Sequence of chain 1.C:
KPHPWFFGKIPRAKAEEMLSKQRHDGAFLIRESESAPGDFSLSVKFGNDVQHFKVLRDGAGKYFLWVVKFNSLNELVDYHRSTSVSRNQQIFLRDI

Binding-site contacts:
Ligand atom C37 contacts residue ARG88 of chain 1.C at 3.9 Å.
Ligand atom C23 contacts residue ASP59 of chain 1.C at 3.3 Å.
Ligand atom C3 contacts residue S1S1 of chain 1.M at 3.2 Å.
Ligand atom C20 contacts residue LYS63 of chain 1.C at 4.0 Å.
Ligand atom C35 contacts residue ARG88 of chain 1.C at 3.8 Å.
Ligand atom O1 contacts residue ASP59 of chain 1.C at 3.3 Å (salt-bridge).
Ligand atom C22 contacts residue S1S1 of chain 1.M at 3.9 Å.
Ligand atom C8 contacts residue S1S1 of chain 1.M at 4.1 Å.
Ligand atom C24 contacts residue S1S1 of chain 1.M at 3.7 Å.
Ligand atom C24 contacts residue ALA61 of chain 1.C at 3.7 Å (hydrophobic).
Ligand atom C12 contacts residue S1S1 of chain 1.M at 3.6 Å.
Ligand atom C7 contacts residue S1S1 of chain 1.M at 4.2 Å.
Ligand atom C6 contacts residue S1S1 of chain 1.M at 4.2 Å.
Ligand atom N contacts residue ARG88 of chain 1.C at 3.7 Å.
Ligand atom C13 contacts residue S1S1 of chain 1.M at 3.6 Å.
Ligand atom O6 contacts residue ARG88 of chain 1.C at 2.9 Å (salt-bridge).
Ligand atom C4 contacts residue S1S1 of chain 1.M at 3.7 Å.
Ligand atom O contacts residue ALA61 of chain 1.C at 3.6 Å.
Ligand atom C5 contacts residue S1S1 of chain 1.M at 3.4 Å.
Ligand atom O contacts residue LYS63 of chain 1.C at 3.1 Å.
Ligand atom O2 contacts residue LYS63 of chain 1.C at 3.2 Å.
Ligand atom C39 contacts residue S1S1 of chain 1.M at 4.1 Å.
Ligand atom C25 contacts residue ARG88 of chain 1.C at 3.9 Å.
Ligand atom O7 contacts residue ARG88 of chain 1.C at 2.8 Å (salt-bridge).
Ligand atom C14 contacts residue S1S1 of chain 1.M at 4.1 Å.
Ligand atom C39 contacts residue ARG88 of chain 1.C at 4.1 Å.
Ligand atom O9 contacts residue S1S1 of chain 1.M at 3.7 Å.
Ligand atom C30 contacts residue ARG88 of chain 1.C at 3.8 Å.
Ligand atom O2 contacts residue ALA61 of chain 1.C at 3.7 Å.
Ligand atom O contacts residue ASP59 of chain 1.C at 2.5 Å (salt-bridge).
Ligand atom C40 contacts residue ARG88 of chain 1.C at 4.0 Å.
Ligand atom C28 contacts residue S1S1 of chain 1.M at 4.1 Å.
Ligand atom C2 contacts residue S1S1 of chain 1.M at 3.5 Å.
Ligand atom O2 contacts residue S1S1 of chain 1.M at 4.0 Å.
Ligand atom C9 contacts residue S1S1 of chain 1.M at 3.8 Å.
Ligand atom O3 contacts residue S1S1 of chain 1.M at 2.6 Å (h-bond).
Ligand atom O3 contacts residue ALA61 of chain 1.C at 3.5 Å.
Ligand atom C23 contacts residue LYS63 of chain 1.C at 4.2 Å.
Ligand atom C18 contacts residue S1S1 of chain 1.M at 3.9 Å.
Ligand atom C27 contacts residue S1S1 of chain 1.M at 4.0 Å.

This small molecule binds to this protein.
Small molecule (SMILES): NC(=O)CC1NC(=O)C2(CCCCC2)NC(=O)[C@@H](CC(=O)O)[C@@H](c2ccc(C(C(=O)O)C(=O)O)cc2)/C=C/C[C@@H](Cc2cccc3ccccc23)CNC1=O